Binding-site contacts:
Ligand atom CD contacts residue GLU130 of chain 1.B at 4.0 Å.
Ligand atom N contacts residue ARG173 of chain 1.B at 3.1 Å (salt-bridge).
Ligand atom CG contacts residue GLU130 of chain 1.B at 3.0 Å.
Ligand atom OE1 contacts residue GLU130 of chain 1.B at 3.6 Å.
Ligand atom N contacts residue GLU130 of chain 1.B at 4.4 Å.
Ligand atom N contacts residue GLU112 of chain 1.B at 4.2 Å.
Ligand atom O contacts residue GLU112 of chain 1.B at 4.0 Å.
Ligand atom CB contacts residue GLU130 of chain 1.B at 3.8 Å.
Ligand atom CB contacts residue ARG173 of chain 1.B at 4.3 Å.
Ligand atom C contacts residue GLU112 of chain 1.B at 4.5 Å.
Ligand atom CA contacts residue GLU130 of chain 1.B at 3.8 Å.
Ligand atom CA contacts residue ARG173 of chain 1.B at 3.7 Å.

Sequence of chain 1.B:
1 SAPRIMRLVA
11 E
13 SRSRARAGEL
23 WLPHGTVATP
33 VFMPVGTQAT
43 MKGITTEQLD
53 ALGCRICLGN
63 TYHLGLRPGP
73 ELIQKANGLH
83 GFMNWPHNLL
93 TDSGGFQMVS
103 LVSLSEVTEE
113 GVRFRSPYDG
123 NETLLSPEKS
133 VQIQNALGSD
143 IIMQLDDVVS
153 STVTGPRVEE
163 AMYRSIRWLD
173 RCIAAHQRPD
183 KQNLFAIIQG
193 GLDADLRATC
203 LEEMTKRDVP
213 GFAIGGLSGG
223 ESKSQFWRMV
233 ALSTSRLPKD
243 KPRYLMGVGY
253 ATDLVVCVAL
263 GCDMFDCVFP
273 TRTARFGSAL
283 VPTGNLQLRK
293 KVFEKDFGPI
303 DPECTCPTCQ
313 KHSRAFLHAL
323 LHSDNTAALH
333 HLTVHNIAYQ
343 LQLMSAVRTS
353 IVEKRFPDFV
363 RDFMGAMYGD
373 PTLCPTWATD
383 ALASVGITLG

The small molecule below binds the protein below.
Small molecule (SMILES): N[C@@H](CCC(=O)O)C(=O)O